Sequence of chain 1.A:
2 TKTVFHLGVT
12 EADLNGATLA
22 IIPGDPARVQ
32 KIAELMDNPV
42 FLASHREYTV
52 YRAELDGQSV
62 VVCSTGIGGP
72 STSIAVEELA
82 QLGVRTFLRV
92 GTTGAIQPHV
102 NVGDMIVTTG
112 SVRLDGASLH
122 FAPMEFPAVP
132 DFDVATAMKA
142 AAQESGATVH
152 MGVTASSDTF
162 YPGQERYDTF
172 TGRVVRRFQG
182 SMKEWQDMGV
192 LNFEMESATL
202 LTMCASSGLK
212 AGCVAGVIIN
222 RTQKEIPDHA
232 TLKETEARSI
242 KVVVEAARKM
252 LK

This protein binds this small molecule.
Small molecule (SMILES): Cc1cc(O)nc(O)n1

Binding-site contacts:
Ligand atom O6 contacts residue ARG222 of chain 1.A at 4.5 Å.
Ligand atom C2 contacts residue GLU195 of chain 1.A at 4.3 Å.
Ligand atom C6 contacts residue GLN165 of chain 1.A at 3.5 Å.
Ligand atom O6 contacts residue ARG167 of chain 1.A at 2.8 Å (salt-bridge).
Ligand atom C4 contacts residue THR94 of chain 1.A at 4.0 Å.
Ligand atom N1 contacts residue PHE194 of chain 1.A at 3.9 Å.
Ligand atom O2 contacts residue PHE161 of chain 1.A at 3.9 Å.
Ligand atom C5 contacts residue GLY95 of chain 1.A at 3.5 Å.
Ligand atom C6 contacts residue ARG167 of chain 1.A at 3.6 Å.
Ligand atom N1 contacts residue PHE161 of chain 1.A at 3.7 Å.
Ligand atom C2 contacts residue PHE194 of chain 1.A at 3.8 Å (hydrophobic).
Ligand atom C6 contacts residue PHE194 of chain 1.A at 4.5 Å (hydrophobic).
Ligand atom CI contacts residue THR94 of chain 1.A at 3.8 Å.
Ligand atom C5 contacts residue PHE161 of chain 1.A at 4.2 Å (hydrophobic).
Ligand atom O6 contacts residue GLY95 of chain 1.A at 4.0 Å.
Ligand atom O6 contacts residue GLN165 of chain 1.A at 3.4 Å (h-bond).
Ligand atom O2 contacts residue PHE194 of chain 1.A at 4.0 Å.
Ligand atom CI contacts residue ILE219 of chain 1.A at 3.6 Å (hydrophobic).
Ligand atom N3 contacts residue GLY95 of chain 1.A at 4.4 Å.
Ligand atom C2 contacts residue PHE161 of chain 1.A at 3.7 Å (hydrophobic).
Ligand atom C5 contacts residue ARG167 of chain 1.A at 4.4 Å.
Ligand atom C5 contacts residue THR94 of chain 1.A at 4.0 Å.
Ligand atom O2 contacts residue GLN165 of chain 1.A at 3.1 Å (h-bond).
Ligand atom O2 contacts residue MET196 of chain 1.A at 3.6 Å.
Ligand atom C6 contacts residue PHE161 of chain 1.A at 4.0 Å (hydrophobic).
Ligand atom C4 contacts residue GLY95 of chain 1.A at 3.8 Å.
Ligand atom CI contacts residue THR93 of chain 1.A at 3.3 Å.
Ligand atom N3 contacts residue THR93 of chain 1.A at 4.5 Å.
Ligand atom O6 contacts residue ILE220 of chain 1.A at 4.4 Å.
Ligand atom C6 contacts residue GLY95 of chain 1.A at 3.9 Å.
Ligand atom N1 contacts residue ARG167 of chain 1.A at 4.0 Å.
Ligand atom C2 contacts residue GLN165 of chain 1.A at 3.7 Å.
Ligand atom O2 contacts residue GLU195 of chain 1.A at 3.6 Å.
Ligand atom N3 contacts residue PHE161 of chain 1.A at 4.0 Å.
Ligand atom N1 contacts residue GLN165 of chain 1.A at 2.7 Å (h-bond).
Ligand atom C5 contacts residue ILE220 of chain 1.A at 4.0 Å (hydrophobic).
Ligand atom C4 contacts residue PHE161 of chain 1.A at 4.3 Å (hydrophobic).
Ligand atom N3 contacts residue PHE194 of chain 1.A at 4.3 Å.
Ligand atom N3 contacts residue THR94 of chain 1.A at 4.4 Å.
Ligand atom CI contacts residue GLY95 of chain 1.A at 4.2 Å.